Sequence of chain 1.A:
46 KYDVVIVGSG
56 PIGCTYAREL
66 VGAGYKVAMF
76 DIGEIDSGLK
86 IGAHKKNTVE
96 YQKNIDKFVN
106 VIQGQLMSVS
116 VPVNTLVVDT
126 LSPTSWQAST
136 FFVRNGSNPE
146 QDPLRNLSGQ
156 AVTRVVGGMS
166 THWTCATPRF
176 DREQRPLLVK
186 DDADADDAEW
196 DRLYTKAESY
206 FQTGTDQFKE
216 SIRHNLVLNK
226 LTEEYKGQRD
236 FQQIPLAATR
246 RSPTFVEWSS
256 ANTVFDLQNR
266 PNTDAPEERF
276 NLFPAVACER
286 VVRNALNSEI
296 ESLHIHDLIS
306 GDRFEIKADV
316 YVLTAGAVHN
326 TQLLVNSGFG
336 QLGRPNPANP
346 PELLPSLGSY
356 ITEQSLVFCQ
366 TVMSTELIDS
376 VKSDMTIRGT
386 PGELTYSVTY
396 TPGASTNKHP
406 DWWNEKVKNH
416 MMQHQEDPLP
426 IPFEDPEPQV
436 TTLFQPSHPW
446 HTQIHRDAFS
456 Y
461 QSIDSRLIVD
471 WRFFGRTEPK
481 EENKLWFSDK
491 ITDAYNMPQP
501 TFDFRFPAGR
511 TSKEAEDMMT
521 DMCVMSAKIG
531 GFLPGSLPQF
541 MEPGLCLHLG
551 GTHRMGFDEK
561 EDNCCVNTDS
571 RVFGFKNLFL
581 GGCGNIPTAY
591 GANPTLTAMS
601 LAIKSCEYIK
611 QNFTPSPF

Binding-site contacts:
Ligand atom O3 contacts residue THR169 of chain 1.A at 3.9 Å.
Ligand atom O1 contacts residue ASN593 of chain 1.A at 3.0 Å (h-bond).
Ligand atom F2 contacts residue PHE474 of chain 1.A at 3.7 Å.
Ligand atom O3 contacts residue GLN448 of chain 1.A at 3.1 Å (h-bond).
Ligand atom C1 contacts residue HIS548 of chain 1.A at 3.3 Å.
Ligand atom O5 contacts residue CYS546 of chain 1.A at 3.5 Å (h-bond).
Ligand atom O4 contacts residue ASP452 of chain 1.A at 2.8 Å (salt-bridge).
Ligand atom C6 contacts residue FDA1 of chain 1.C at 4.0 Å.
Ligand atom C3 contacts residue GLN448 of chain 1.A at 3.8 Å.
Ligand atom C4 contacts residue ASP452 of chain 1.A at 3.4 Å.
Ligand atom F2 contacts residue FDA1 of chain 1.C at 3.7 Å.
Ligand atom C1 contacts residue FDA1 of chain 1.C at 3.6 Å.
Ligand atom O5 contacts residue HIS548 of chain 1.A at 3.7 Å.
Ligand atom O6 contacts residue TYR456 of chain 1.A at 3.1 Å (h-bond).
Ligand atom O5 contacts residue FDA1 of chain 1.C at 3.3 Å.
Ligand atom C4 contacts residue TYR456 of chain 1.A at 3.8 Å (hydrophobic).
Ligand atom O6 contacts residue PHE454 of chain 1.A at 3.7 Å.
Ligand atom C3 contacts residue ASP452 of chain 1.A at 3.2 Å.
Ligand atom C3 contacts residue ARG472 of chain 1.A at 3.7 Å.
Ligand atom C2 contacts residue FDA1 of chain 1.C at 3.6 Å.
Ligand atom C6 contacts residue CYS546 of chain 1.A at 3.6 Å (hydrophobic).
Ligand atom C6 contacts residue LEU545 of chain 1.A at 3.5 Å (hydrophobic).
Ligand atom O3 contacts residue HIS450 of chain 1.A at 3.4 Å.
Ligand atom O1 contacts residue FDA1 of chain 1.C at 3.0 Å.
Ligand atom C2 contacts residue ASN593 of chain 1.A at 3.9 Å.
Ligand atom C2 contacts residue GLN448 of chain 1.A at 3.8 Å.
Ligand atom O4 contacts residue FDA1 of chain 1.C at 3.5 Å.
Ligand atom C1 contacts residue PHE474 of chain 1.A at 4.0 Å (hydrophobic).
Ligand atom F2 contacts residue GLN448 of chain 1.A at 2.8 Å.
Ligand atom O3 contacts residue ARG472 of chain 1.A at 3.5 Å.
Ligand atom C2 contacts residue THR169 of chain 1.A at 4.0 Å.
Ligand atom C5 contacts residue CYS546 of chain 1.A at 3.7 Å (hydrophobic).
Ligand atom F2 contacts residue ASN593 of chain 1.A at 2.9 Å.
Ligand atom O4 contacts residue THR169 of chain 1.A at 3.5 Å (h-bond).
Ligand atom O1 contacts residue HIS548 of chain 1.A at 2.6 Å (h-bond).
Ligand atom O6 contacts residue CYS546 of chain 1.A at 3.6 Å.
Ligand atom O3 contacts residue ASP452 of chain 1.A at 2.2 Å (salt-bridge).
Ligand atom O6 contacts residue LEU545 of chain 1.A at 2.8 Å (h-bond).
Ligand atom C3 contacts residue PHE474 of chain 1.A at 3.8 Å (hydrophobic).
Ligand atom C1 contacts residue ASN593 of chain 1.A at 3.8 Å.

A protein and the small-molecule ligand that binds it are described below.
Small molecule (SMILES): OC[C@H]1O[C@@H](O)[C@H](F)[C@@H](O)[C@H]1O